A small-molecule ligand and the protein it binds are described below.
Small molecule (SMILES): N[C@@H](CCC(=O)O)C(=O)O

Binding-site contacts:
Ligand atom CB contacts residue PHE130 of chain 1.B at 4.1 Å (hydrophobic).
Ligand atom CB contacts residue GLU217 of chain 1.B at 4.1 Å.
Ligand atom O contacts residue ASP216 of chain 1.B at 3.3 Å (salt-bridge).
Ligand atom CD contacts residue PHE130 of chain 1.B at 4.2 Å (hydrophobic).
Ligand atom CD contacts residue TRP223 of chain 1.B at 3.6 Å (hydrophobic).
Ligand atom O contacts residue NA1 of chain 1.Q at 2.9 Å (h-bond).
Ligand atom C contacts residue GLU217 of chain 1.B at 3.7 Å.
Ligand atom C contacts residue NA1 of chain 1.Q at 4.1 Å.
Ligand atom OE2 contacts residue LYS222 of chain 1.B at 3.4 Å (salt-bridge).
Ligand atom N contacts residue NA1 of chain 1.Q at 4.0 Å.
Ligand atom N contacts residue ASP189 of chain 1.B at 3.6 Å (salt-bridge).
Ligand atom CD contacts residue LYS222 of chain 1.B at 4.4 Å.
Ligand atom O contacts residue EDO1 of chain 1.R at 4.0 Å.
Ligand atom CA contacts residue GLU217 of chain 1.B at 3.7 Å.
Ligand atom C contacts residue ASP216 of chain 1.B at 3.9 Å.
Ligand atom N contacts residue GLU217 of chain 1.B at 2.8 Å (salt-bridge).
Ligand atom CA contacts residue ASP216 of chain 1.B at 3.7 Å.
Ligand atom N contacts residue ASP216 of chain 1.B at 2.6 Å (salt-bridge).
Ligand atom OE2 contacts residue TRP223 of chain 1.B at 2.9 Å (h-bond).
Ligand atom N contacts residue ASP191 of chain 1.B at 4.0 Å.
Ligand atom CG contacts residue TRP223 of chain 1.B at 4.1 Å (hydrophobic).
Ligand atom OE1 contacts residue PHE130 of chain 1.B at 3.4 Å.
Ligand atom O contacts residue GLU217 of chain 1.B at 3.1 Å (salt-bridge).
Ligand atom CG contacts residue GLU217 of chain 1.B at 3.4 Å.
Ligand atom OE1 contacts residue TRP223 of chain 1.B at 4.4 Å.

Sequence of chain 1.B:
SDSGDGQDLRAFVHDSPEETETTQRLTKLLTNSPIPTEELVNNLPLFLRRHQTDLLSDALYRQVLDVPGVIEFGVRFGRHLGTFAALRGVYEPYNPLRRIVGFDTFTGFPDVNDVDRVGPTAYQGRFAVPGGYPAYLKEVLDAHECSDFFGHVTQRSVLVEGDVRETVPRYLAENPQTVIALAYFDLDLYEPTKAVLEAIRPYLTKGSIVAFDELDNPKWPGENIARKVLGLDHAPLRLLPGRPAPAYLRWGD